This protein binds this small molecule.
Small molecule (SMILES): CC(=O)N[C@H]1[C@H](O[C@H]2[C@H](O)[C@@H](NC(C)=O)CO[C@@H]2CO)O[C@H](CO)[C@@H](O[C@@H]2O[C@H](CO)[C@@H](O)[C@H](O[C@H]3O[C@H](CO)[C@@H](O)[C@H](O)[C@@H]3O)[C@@H]2O)[C@@H]1O

Sequence of chain 38.E:
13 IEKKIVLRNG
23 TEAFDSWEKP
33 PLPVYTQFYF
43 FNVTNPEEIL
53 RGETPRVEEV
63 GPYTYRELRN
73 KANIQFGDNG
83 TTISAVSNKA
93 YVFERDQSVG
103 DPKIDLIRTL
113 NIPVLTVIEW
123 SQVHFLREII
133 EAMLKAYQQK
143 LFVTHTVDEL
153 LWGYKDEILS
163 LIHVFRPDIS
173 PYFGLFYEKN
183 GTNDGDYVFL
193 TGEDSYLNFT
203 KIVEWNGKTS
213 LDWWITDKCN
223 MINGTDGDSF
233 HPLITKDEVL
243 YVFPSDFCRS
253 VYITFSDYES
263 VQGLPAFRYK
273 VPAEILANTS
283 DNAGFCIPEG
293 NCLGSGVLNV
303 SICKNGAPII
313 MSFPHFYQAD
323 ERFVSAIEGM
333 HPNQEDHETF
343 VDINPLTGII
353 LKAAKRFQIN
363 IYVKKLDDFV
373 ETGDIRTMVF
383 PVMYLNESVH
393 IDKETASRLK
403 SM

Sequence of chain 19.E:
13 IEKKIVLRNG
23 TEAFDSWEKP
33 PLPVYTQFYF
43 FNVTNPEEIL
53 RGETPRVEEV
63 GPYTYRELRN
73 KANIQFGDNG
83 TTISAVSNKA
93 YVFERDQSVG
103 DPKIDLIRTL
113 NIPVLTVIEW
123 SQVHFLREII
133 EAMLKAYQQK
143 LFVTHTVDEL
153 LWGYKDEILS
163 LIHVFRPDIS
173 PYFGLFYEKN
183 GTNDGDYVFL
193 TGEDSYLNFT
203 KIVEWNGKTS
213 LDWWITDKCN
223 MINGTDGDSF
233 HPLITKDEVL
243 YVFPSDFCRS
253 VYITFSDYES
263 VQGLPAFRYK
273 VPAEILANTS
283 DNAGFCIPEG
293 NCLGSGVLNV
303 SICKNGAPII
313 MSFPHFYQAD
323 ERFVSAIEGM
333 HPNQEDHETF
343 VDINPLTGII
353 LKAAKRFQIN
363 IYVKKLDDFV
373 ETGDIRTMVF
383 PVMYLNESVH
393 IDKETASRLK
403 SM

Binding-site contacts:
Ligand atom C4 contacts residue ASN44 of chain 38.E at 4.3 Å.
Ligand atom C6 contacts residue GLU55 of chain 19.E at 3.5 Å.
Ligand atom C5 contacts residue ARG110 of chain 38.E at 4.4 Å.
Ligand atom C8 contacts residue VAL62 of chain 38.E at 3.8 Å (hydrophobic).
Ligand atom C5 contacts residue ASN44 of chain 38.E at 3.7 Å.
Ligand atom O6 contacts residue GLU55 of chain 19.E at 3.7 Å.
Ligand atom C6 contacts residue ARG110 of chain 38.E at 3.5 Å.
Ligand atom C1 contacts residue LEU108 of chain 38.E at 3.9 Å (hydrophobic).
Ligand atom C7 contacts residue THR146 of chain 38.E at 4.2 Å.
Ligand atom N2 contacts residue ASN44 of chain 38.E at 2.9 Å (h-bond).
Ligand atom O5 contacts residue ASN44 of chain 38.E at 2.4 Å (h-bond).
Ligand atom C8 contacts residue ILE109 of chain 38.E at 3.8 Å (hydrophobic).
Ligand atom C7 contacts residue LEU108 of chain 38.E at 3.6 Å (hydrophobic).
Ligand atom C2 contacts residue ASN44 of chain 38.E at 2.5 Å.
Ligand atom C3 contacts residue ASN44 of chain 38.E at 3.8 Å.
Ligand atom O7 contacts residue LEU108 of chain 38.E at 3.7 Å.
Ligand atom C7 contacts residue ASN44 of chain 38.E at 3.4 Å.
Ligand atom O6 contacts residue ARG110 of chain 38.E at 2.9 Å (salt-bridge).
Ligand atom C3 contacts residue LEU108 of chain 38.E at 3.5 Å (hydrophobic).
Ligand atom C2 contacts residue LEU108 of chain 38.E at 3.5 Å (hydrophobic).
Ligand atom N2 contacts residue LEU108 of chain 38.E at 2.7 Å (h-bond).
Ligand atom O6 contacts residue VAL45 of chain 38.E at 3.9 Å.
Ligand atom C1 contacts residue ASN44 of chain 38.E at 1.4 Å.
Ligand atom O7 contacts residue ASN44 of chain 38.E at 3.7 Å.
Ligand atom C8 contacts residue ASN44 of chain 38.E at 4.5 Å.
Ligand atom O3 contacts residue LEU108 of chain 38.E at 4.0 Å.
Ligand atom C8 contacts residue LEU108 of chain 38.E at 3.7 Å (hydrophobic).
Ligand atom N2 contacts residue ILE109 of chain 38.E at 4.5 Å.
Ligand atom O7 contacts residue THR146 of chain 38.E at 3.3 Å.
Ligand atom C8 contacts residue THR146 of chain 38.E at 4.1 Å.